Sequence of chain 1.L:
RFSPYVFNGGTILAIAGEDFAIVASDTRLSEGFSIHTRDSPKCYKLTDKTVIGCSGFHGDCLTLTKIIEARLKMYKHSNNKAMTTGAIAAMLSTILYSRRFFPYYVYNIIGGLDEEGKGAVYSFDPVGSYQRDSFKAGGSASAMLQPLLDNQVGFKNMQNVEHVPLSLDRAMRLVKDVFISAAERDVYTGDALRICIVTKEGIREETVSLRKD

Sequence of chain 1.K:
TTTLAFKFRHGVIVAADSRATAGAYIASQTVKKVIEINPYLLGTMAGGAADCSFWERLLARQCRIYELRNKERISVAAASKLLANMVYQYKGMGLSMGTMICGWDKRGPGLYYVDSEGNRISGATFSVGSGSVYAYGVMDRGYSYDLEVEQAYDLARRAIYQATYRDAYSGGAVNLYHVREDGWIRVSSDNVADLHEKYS

This small molecule binds to this protein.
Small molecule (SMILES): CC(C)C[C@H](NC(=O)[C@@H](NC(=O)c1cccc(-c2ccccc2)n1)[C@H](C)O)B(O)O

Binding-site contacts:
Ligand atom C7 contacts residue THR21 of chain 1.K at 3.6 Å.
Ligand atom C5 contacts residue ASP125 of chain 1.L at 3.5 Å.
Ligand atom C2 contacts residue ASP125 of chain 1.L at 3.8 Å.
Ligand atom C19 contacts residue PRO126 of chain 1.L at 3.8 Å (hydrophobic).
Ligand atom C2 contacts residue THR21 of chain 1.K at 3.6 Å.
Ligand atom C18 contacts residue GLY47 of chain 1.K at 3.5 Å.
Ligand atom C22 contacts residue GLY47 of chain 1.K at 3.5 Å.
Ligand atom O8 contacts residue GLY48 of chain 1.K at 3.9 Å.
Ligand atom C3 contacts residue MET45 of chain 1.K at 3.9 Å (hydrophobic).
Ligand atom O19 contacts residue ALA20 of chain 1.K at 3.2 Å.
Ligand atom O19 contacts residue THR21 of chain 1.K at 2.9 Å (h-bond).
Ligand atom C12 contacts residue ALA20 of chain 1.K at 3.7 Å (hydrophobic).
Ligand atom C22 contacts residue THR1 of chain 1.K at 3.1 Å.
Ligand atom C9 contacts residue GLY47 of chain 1.K at 3.8 Å.
Ligand atom C11 contacts residue THR21 of chain 1.K at 3.1 Å.
Ligand atom B26 contacts residue THR1 of chain 1.K at 1.5 Å.
Ligand atom N3 contacts residue ASP125 of chain 1.L at 3.5 Å (salt-bridge).
Ligand atom C20 contacts residue PRO126 of chain 1.L at 3.6 Å (hydrophobic).
Ligand atom C5 contacts residue ALA22 of chain 1.K at 3.8 Å (hydrophobic).
Ligand atom C6 contacts residue ALA22 of chain 1.K at 3.8 Å (hydrophobic).
Ligand atom O12 contacts residue THR21 of chain 1.K at 3.8 Å.
Ligand atom N9 contacts residue THR21 of chain 1.K at 2.9 Å (h-bond).
Ligand atom C1 contacts residue THR21 of chain 1.K at 3.3 Å.
Ligand atom O8 contacts residue ALA49 of chain 1.K at 3.1 Å (h-bond).
Ligand atom C24 contacts residue PRO126 of chain 1.L at 3.7 Å (hydrophobic).
Ligand atom B26 contacts residue LYS33 of chain 1.K at 3.9 Å.
Ligand atom O28 contacts residue THR1 of chain 1.K at 2.3 Å (h-bond).
Ligand atom O27 contacts residue ALA46 of chain 1.K at 3.7 Å.
Ligand atom O27 contacts residue THR1 of chain 1.K at 2.5 Å (h-bond).
Ligand atom C21 contacts residue GLY47 of chain 1.K at 3.7 Å.
Ligand atom N20 contacts residue GLY47 of chain 1.K at 2.8 Å (h-bond).
Ligand atom C10 contacts residue THR21 of chain 1.K at 3.7 Å.
Ligand atom O27 contacts residue GLY47 of chain 1.K at 2.8 Å (h-bond).
Ligand atom C10 contacts residue GLY47 of chain 1.K at 3.4 Å.
Ligand atom C4 contacts residue ASP125 of chain 1.L at 3.5 Å.
Ligand atom C3 contacts residue ALA49 of chain 1.K at 3.7 Å (hydrophobic).
Ligand atom C12 contacts residue ALA49 of chain 1.K at 3.6 Å (hydrophobic).
Ligand atom C21 contacts residue THR1 of chain 1.K at 2.6 Å.
Ligand atom C9 contacts residue THR21 of chain 1.K at 3.9 Å.
Ligand atom C16 contacts residue ASP125 of chain 1.L at 3.8 Å.